This protein binds this small molecule.
Small molecule (SMILES): C[C@H](N)C(=O)N[C@@H](CCCNC(N)=[NH2+])C(=O)N[C@@H](CCCC[N+](C)(C)C)C(=O)N[C@@H](CO)C(=O)N[C@@H](C)C=O

Sequence of chain 1.B:
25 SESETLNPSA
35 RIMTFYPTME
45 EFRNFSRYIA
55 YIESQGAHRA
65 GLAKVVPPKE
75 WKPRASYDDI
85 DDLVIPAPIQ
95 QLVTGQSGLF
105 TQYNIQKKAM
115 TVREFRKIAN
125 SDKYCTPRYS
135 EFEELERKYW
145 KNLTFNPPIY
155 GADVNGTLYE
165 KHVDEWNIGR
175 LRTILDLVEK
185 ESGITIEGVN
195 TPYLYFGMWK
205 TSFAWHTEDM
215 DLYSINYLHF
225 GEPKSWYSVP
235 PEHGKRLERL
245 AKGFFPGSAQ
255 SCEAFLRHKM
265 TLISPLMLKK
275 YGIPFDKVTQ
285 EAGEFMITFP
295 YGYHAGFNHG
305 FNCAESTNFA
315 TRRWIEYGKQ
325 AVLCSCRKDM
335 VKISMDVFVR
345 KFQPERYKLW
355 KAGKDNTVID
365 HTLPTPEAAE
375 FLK

Binding-site contacts:
Ligand atom CM1 contacts residue ASN312 of chain 1.B at 3.4 Å.
Ligand atom O contacts residue ASN108 of chain 1.B at 3.6 Å (h-bond).
Ligand atom CA contacts residue ASP157 of chain 1.B at 3.4 Å.
Ligand atom C contacts residue GLU191 of chain 1.B at 3.6 Å.
Ligand atom NZ contacts residue GLY192 of chain 1.B at 3.7 Å.
Ligand atom O contacts residue ILE190 of chain 1.B at 3.8 Å.
Ligand atom CD contacts residue TYR197 of chain 1.B at 3.6 Å (hydrophobic).
Ligand atom N contacts residue GLU191 of chain 1.B at 2.7 Å (salt-bridge).
Ligand atom C contacts residue ASP157 of chain 1.B at 3.4 Å.
Ligand atom NZ contacts residue SER310 of chain 1.B at 3.4 Å (h-bond).
Ligand atom CM2 contacts residue OGA1 of chain 1.O at 3.3 Å.
Ligand atom N contacts residue ASP333 of chain 1.B at 2.9 Å (salt-bridge).
Ligand atom CM2 contacts residue TYR199 of chain 1.B at 3.5 Å (hydrophobic).
Ligand atom CA contacts residue GLU191 of chain 1.B at 3.5 Å.
Ligand atom NH1 contacts residue ASP157 of chain 1.B at 3.7 Å.
Ligand atom N contacts residue ASP157 of chain 1.B at 2.7 Å (salt-bridge).
Ligand atom O contacts residue VAL335 of chain 1.B at 3.7 Å.
Ligand atom C contacts residue TYR197 of chain 1.B at 3.8 Å (hydrophobic).
Ligand atom CA contacts residue GLU191 of chain 1.B at 3.5 Å.
Ligand atom CM3 contacts residue GLY192 of chain 1.B at 3.2 Å.
Ligand atom CM1 contacts residue GLU212 of chain 1.B at 3.5 Å.
Ligand atom NZ contacts residue TYR199 of chain 1.B at 3.6 Å.
Ligand atom CM3 contacts residue TYR199 of chain 1.B at 3.4 Å (hydrophobic).
Ligand atom CE contacts residue TYR199 of chain 1.B at 3.3 Å (hydrophobic).
Ligand atom CM2 contacts residue SER310 of chain 1.B at 3.0 Å.
Ligand atom CM1 contacts residue GLY192 of chain 1.B at 3.3 Å.
Ligand atom O contacts residue LYS263 of chain 1.B at 2.9 Å (salt-bridge).
Ligand atom O contacts residue TYR197 of chain 1.B at 2.9 Å (h-bond).
Ligand atom CA contacts residue ASP333 of chain 1.B at 3.3 Å.
Ligand atom CM1 contacts residue THR311 of chain 1.B at 3.5 Å.
Ligand atom CB contacts residue TYR197 of chain 1.B at 3.7 Å (hydrophobic).
Ligand atom N contacts residue TYR197 of chain 1.B at 3.6 Å.
Ligand atom CB contacts residue ASP333 of chain 1.B at 3.6 Å.
Ligand atom CA contacts residue ASP157 of chain 1.B at 3.6 Å.
Ligand atom CB contacts residue GLU191 of chain 1.B at 3.7 Å.
Ligand atom CB contacts residue TYR197 of chain 1.B at 3.5 Å (hydrophobic).
Ligand atom CB contacts residue GLU191 of chain 1.B at 3.2 Å.
Ligand atom CB contacts residue ASP157 of chain 1.B at 3.3 Å.
Ligand atom CM3 contacts residue SER310 of chain 1.B at 2.7 Å.
Ligand atom CD contacts residue GLY192 of chain 1.B at 3.3 Å.